Sequence of chain 1.A:
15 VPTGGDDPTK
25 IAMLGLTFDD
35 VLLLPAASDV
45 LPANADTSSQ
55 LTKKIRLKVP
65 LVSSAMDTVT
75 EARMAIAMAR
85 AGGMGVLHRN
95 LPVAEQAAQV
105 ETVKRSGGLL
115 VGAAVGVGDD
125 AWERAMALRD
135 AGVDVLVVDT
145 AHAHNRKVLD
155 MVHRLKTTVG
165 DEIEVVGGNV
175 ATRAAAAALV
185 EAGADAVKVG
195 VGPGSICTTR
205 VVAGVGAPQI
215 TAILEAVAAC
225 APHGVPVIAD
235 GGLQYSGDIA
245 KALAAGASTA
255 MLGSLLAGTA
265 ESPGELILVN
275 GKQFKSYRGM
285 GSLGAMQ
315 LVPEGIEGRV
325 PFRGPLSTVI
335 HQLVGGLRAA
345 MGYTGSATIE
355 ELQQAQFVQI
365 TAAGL

Binding-site contacts:
Ligand atom O2' contacts residue ASP234 of chain 1.A at 2.6 Å (salt-bridge).
Ligand atom O2' contacts residue FWY1 of chain 1.C at 3.4 Å.
Ligand atom O6 contacts residue GLY319 of chain 1.A at 3.3 Å.
Ligand atom C6 contacts residue FWY1 of chain 1.C at 2.9 Å.
Ligand atom C5 contacts residue ILE200 of chain 1.A at 3.4 Å (hydrophobic).
Ligand atom N1 contacts residue GLU318 of chain 1.A at 2.7 Å (salt-bridge).
Ligand atom N7 contacts residue ILE200 of chain 1.A at 3.6 Å.
Ligand atom C4 contacts residue FWY1 of chain 1.C at 3.6 Å.
Ligand atom N3 contacts residue FWY1 of chain 1.C at 3.2 Å.
Ligand atom O2P contacts residue GLY257 of chain 1.A at 2.9 Å (h-bond).
Ligand atom O1P contacts residue GLY236 of chain 1.A at 2.9 Å (h-bond).
Ligand atom C5' contacts residue TYR281 of chain 1.A at 3.5 Å (hydrophobic).
Ligand atom O3P contacts residue SER199 of chain 1.A at 2.7 Å (h-bond).
Ligand atom C1' contacts residue FWY1 of chain 1.C at 3.7 Å.
Ligand atom C2 contacts residue CYS201 of chain 1.A at 3.3 Å (hydrophobic).
Ligand atom C3' contacts residue ASP234 of chain 1.A at 3.4 Å.
Ligand atom O3' contacts residue MET255 of chain 1.A at 3.6 Å.
Ligand atom O2P contacts residue SER258 of chain 1.A at 3.3 Å (h-bond).
Ligand atom C6 contacts residue GLY285 of chain 1.A at 3.6 Å.
Ligand atom O6 contacts residue MET284 of chain 1.A at 3.2 Å (h-bond).
Ligand atom O1P contacts residue SER199 of chain 1.A at 2.9 Å (h-bond).
Ligand atom O5' contacts residue GLY235 of chain 1.A at 3.5 Å.
Ligand atom C4 contacts residue ILE200 of chain 1.A at 3.7 Å (hydrophobic).
Ligand atom C2 contacts residue FWY1 of chain 1.C at 3.1 Å.
Ligand atom O6 contacts residue GLY285 of chain 1.A at 2.7 Å (h-bond).
Ligand atom O3' contacts residue ASP234 of chain 1.A at 2.5 Å (salt-bridge).
Ligand atom C2 contacts residue GLU318 of chain 1.A at 3.5 Å.
Ligand atom O3' contacts residue SER68 of chain 1.A at 2.8 Å (h-bond).
Ligand atom N1 contacts residue FWY1 of chain 1.C at 2.7 Å (h-bond).
Ligand atom C3' contacts residue SER68 of chain 1.A at 3.6 Å.
Ligand atom C4' contacts residue ASP234 of chain 1.A at 3.5 Å.
Ligand atom O1P contacts residue GLY198 of chain 1.A at 3.5 Å.
Ligand atom O6 contacts residue GLY283 of chain 1.A at 3.2 Å.
Ligand atom O3P contacts residue TYR281 of chain 1.A at 2.6 Å (h-bond).
Ligand atom N7 contacts residue GLY283 of chain 1.A at 3.6 Å.
Ligand atom O6 contacts residue FWY1 of chain 1.C at 3.2 Å (h-bond).
Ligand atom C8 contacts residue MET70 of chain 1.A at 3.6 Å (hydrophobic).
Ligand atom O5' contacts residue GLY198 of chain 1.A at 3.5 Å.
Ligand atom N7 contacts residue MET284 of chain 1.A at 3.0 Å (h-bond).
Ligand atom O3P contacts residue SER258 of chain 1.A at 3.0 Å (h-bond).

The small molecule below binds the protein below.
Small molecule (SMILES): O=c1[nH]cnc2c1ncn2[C@@H]1O[C@H](COP(=O)(O)O)[C@@H](O)[C@H]1O